Binding-site contacts:
Ligand atom C18 contacts residue VAL61 of chain 1.B at 4.2 Å (hydrophobic).
Ligand atom C22 contacts residue TRP65 of chain 1.B at 4.1 Å (hydrophobic).
Ligand atom C34 contacts residue PHE321 of chain 1.A at 4.2 Å (hydrophobic).
Ligand atom C18 contacts residue LEU17 of chain 1.I at 4.3 Å (hydrophobic).
Ligand atom C40 contacts residue PRO69 of chain 1.B at 4.3 Å (hydrophobic).
Ligand atom C25 contacts residue TRP65 of chain 1.B at 4.2 Å (hydrophobic).
Ligand atom C22 contacts residue DMU1 of chain 1.TA at 4.4 Å.
Ligand atom C37 contacts residue LEU37 of chain 1.B at 3.9 Å (hydrophobic).
Ligand atom C25 contacts residue DMU1 of chain 1.TA at 3.6 Å.
Ligand atom C40 contacts residue PHE321 of chain 1.A at 3.5 Å (hydrophobic).
Ligand atom C22 contacts residue VAL61 of chain 1.B at 3.8 Å (hydrophobic).
Ligand atom C19 contacts residue ILE21 of chain 1.I at 4.3 Å (hydrophobic).
Ligand atom C37 contacts residue PHE321 of chain 1.A at 3.8 Å (hydrophobic).
Ligand atom C18 contacts residue DMU1 of chain 1.TA at 3.9 Å.
Ligand atom O16 contacts residue LEU17 of chain 1.I at 4.2 Å.
Ligand atom C40 contacts residue LEU68 of chain 1.B at 4.4 Å (hydrophobic).
Ligand atom C43 contacts residue ILE72 of chain 1.B at 4.2 Å (hydrophobic).
Ligand atom C43 contacts residue PRO69 of chain 1.B at 4.3 Å (hydrophobic).
Ligand atom C43 contacts residue PHE321 of chain 1.A at 4.0 Å (hydrophobic).

A small-molecule ligand and the protein it binds are described below.
Small molecule (SMILES): CCCCCCCCCCO[C@@H]1O[C@H](CO)[C@@H](O[C@H]2O[C@H](CO)[C@@H](O)[C@H](O)[C@H]2O)[C@H](O)[C@H]1O

Sequence of chain 1.I:
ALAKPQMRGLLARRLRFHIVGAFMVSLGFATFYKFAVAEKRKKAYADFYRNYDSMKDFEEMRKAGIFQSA

Sequence of chain 1.B:
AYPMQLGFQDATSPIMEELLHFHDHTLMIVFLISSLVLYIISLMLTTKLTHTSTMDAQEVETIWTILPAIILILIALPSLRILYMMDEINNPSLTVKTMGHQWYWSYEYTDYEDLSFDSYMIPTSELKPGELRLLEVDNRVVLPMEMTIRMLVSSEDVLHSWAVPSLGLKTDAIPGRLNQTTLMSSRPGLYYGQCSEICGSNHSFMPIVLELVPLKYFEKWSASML

Sequence of chain 1.A:
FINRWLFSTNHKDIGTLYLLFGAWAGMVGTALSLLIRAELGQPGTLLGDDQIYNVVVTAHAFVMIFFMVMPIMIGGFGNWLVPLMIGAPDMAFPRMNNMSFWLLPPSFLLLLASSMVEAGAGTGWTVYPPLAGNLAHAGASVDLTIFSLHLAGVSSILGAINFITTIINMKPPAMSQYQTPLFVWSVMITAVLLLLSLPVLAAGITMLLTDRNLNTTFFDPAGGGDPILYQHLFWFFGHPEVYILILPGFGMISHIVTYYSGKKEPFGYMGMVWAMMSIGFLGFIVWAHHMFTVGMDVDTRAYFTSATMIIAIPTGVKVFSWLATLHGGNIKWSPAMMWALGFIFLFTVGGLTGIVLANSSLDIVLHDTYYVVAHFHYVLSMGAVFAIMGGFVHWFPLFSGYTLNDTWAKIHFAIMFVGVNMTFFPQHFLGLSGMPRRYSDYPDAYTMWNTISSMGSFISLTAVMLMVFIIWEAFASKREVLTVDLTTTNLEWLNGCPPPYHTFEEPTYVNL